Sequence of chain 1.A:
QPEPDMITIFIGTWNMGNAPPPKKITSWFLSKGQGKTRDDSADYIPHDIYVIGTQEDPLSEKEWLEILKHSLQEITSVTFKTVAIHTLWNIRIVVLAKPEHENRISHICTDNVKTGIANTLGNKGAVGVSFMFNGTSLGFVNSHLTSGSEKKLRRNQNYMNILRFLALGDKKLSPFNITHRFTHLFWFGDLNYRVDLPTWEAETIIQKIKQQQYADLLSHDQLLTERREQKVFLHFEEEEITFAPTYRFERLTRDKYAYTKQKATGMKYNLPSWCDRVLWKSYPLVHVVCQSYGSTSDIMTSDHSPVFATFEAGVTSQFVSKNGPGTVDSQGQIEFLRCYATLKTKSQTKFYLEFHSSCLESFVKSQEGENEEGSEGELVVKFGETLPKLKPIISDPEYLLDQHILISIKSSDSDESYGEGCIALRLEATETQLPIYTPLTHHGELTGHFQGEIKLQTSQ

A small-molecule ligand and the protein it binds are described below.
Small molecule (SMILES): Cc1nc[nH]c1CN1CCc2ccccc2C1

Binding-site contacts:
Ligand atom CAB contacts residue ARG231 of chain 1.A at 3.5 Å.
Ligand atom CAC contacts residue LEU227 of chain 1.A at 3.7 Å (hydrophobic).
Ligand atom CAD contacts residue ARG231 of chain 1.A at 3.4 Å.
Ligand atom CAF contacts residue GLU240 of chain 1.A at 3.7 Å.
Ligand atom CAI contacts residue ARG230 of chain 1.A at 4.1 Å.
Ligand atom CAE contacts residue ARG231 of chain 1.A at 4.1 Å.
Ligand atom CAC contacts residue ARG231 of chain 1.A at 3.5 Å.
Ligand atom CAP contacts residue GLU240 of chain 1.A at 4.0 Å.
Ligand atom NAL contacts residue GLU240 of chain 1.A at 3.0 Å (salt-bridge).
Ligand atom CAJ contacts residue GLU240 of chain 1.A at 4.5 Å.
Ligand atom CAB contacts residue LEU227 of chain 1.A at 4.1 Å (hydrophobic).
Ligand atom CAE contacts residue ARG230 of chain 1.A at 3.7 Å.
Ligand atom CAO contacts residue ARG230 of chain 1.A at 4.2 Å.
Ligand atom CAN contacts residue ARG231 of chain 1.A at 4.5 Å.
Ligand atom CAC contacts residue ARG230 of chain 1.A at 3.8 Å.